Binding-site contacts:
Ligand atom C6 contacts residue NAG1 of chain 2.U at 4.0 Å.
Ligand atom C5 contacts residue SER392 of chain 2.A at 3.4 Å.
Ligand atom C2 contacts residue ASN390 of chain 2.A at 2.4 Å.
Ligand atom C2 contacts residue NAG1 of chain 2.U at 4.0 Å.
Ligand atom C8 contacts residue ASN390 of chain 2.A at 4.4 Å.
Ligand atom O3 contacts residue NAG1 of chain 2.U at 4.3 Å.
Ligand atom O7 contacts residue ASN390 of chain 2.A at 3.8 Å.
Ligand atom C3 contacts residue NAG1 of chain 2.U at 4.1 Å.
Ligand atom C1 contacts residue NAG1 of chain 2.U at 4.2 Å.
Ligand atom C3 contacts residue ASN390 of chain 2.A at 3.6 Å.
Ligand atom C4 contacts residue ASN390 of chain 2.A at 4.2 Å.
Ligand atom C1 contacts residue SER392 of chain 2.A at 3.4 Å.
Ligand atom C5 contacts residue ASN390 of chain 2.A at 3.6 Å.
Ligand atom O5 contacts residue SER392 of chain 2.A at 3.2 Å (h-bond).
Ligand atom C5 contacts residue NAG1 of chain 2.V at 4.4 Å.
Ligand atom C8 contacts residue NAG1 of chain 2.U at 3.4 Å.
Ligand atom C7 contacts residue NAG1 of chain 2.U at 3.6 Å.
Ligand atom C7 contacts residue ASN390 of chain 2.A at 3.4 Å.
Ligand atom O5 contacts residue ASN390 of chain 2.A at 2.4 Å (h-bond).
Ligand atom O5 contacts residue NAG1 of chain 2.U at 4.3 Å.
Ligand atom C1 contacts residue ASN390 of chain 2.A at 1.4 Å.
Ligand atom C8 contacts residue NAG1 of chain 2.V at 3.5 Å.
Ligand atom C6 contacts residue SER392 of chain 2.A at 3.9 Å.
Ligand atom N2 contacts residue ASN390 of chain 2.A at 2.8 Å (h-bond).
Ligand atom C7 contacts residue NAG1 of chain 2.V at 4.5 Å.
Ligand atom N2 contacts residue NAG1 of chain 2.U at 3.0 Å (h-bond).
Ligand atom O6 contacts residue NAG1 of chain 2.U at 4.4 Å.
Ligand atom C6 contacts residue NAG1 of chain 2.V at 3.8 Å.

Sequence of chain 2.A:
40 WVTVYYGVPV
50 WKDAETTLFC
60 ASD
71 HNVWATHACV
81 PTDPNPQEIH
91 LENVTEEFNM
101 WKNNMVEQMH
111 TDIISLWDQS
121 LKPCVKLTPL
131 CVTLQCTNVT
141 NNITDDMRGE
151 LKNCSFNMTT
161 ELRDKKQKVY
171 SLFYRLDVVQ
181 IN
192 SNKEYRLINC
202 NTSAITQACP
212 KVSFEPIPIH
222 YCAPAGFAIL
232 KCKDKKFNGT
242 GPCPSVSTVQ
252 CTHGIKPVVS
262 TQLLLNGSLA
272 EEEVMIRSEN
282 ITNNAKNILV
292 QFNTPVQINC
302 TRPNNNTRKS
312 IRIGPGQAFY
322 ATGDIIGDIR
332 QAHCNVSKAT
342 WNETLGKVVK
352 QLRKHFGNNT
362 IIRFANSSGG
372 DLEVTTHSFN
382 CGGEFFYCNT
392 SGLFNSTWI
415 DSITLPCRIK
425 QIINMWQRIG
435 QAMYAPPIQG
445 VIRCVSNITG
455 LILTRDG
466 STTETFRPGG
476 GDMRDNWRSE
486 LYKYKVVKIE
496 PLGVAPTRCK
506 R

A small-molecule ligand and the protein it binds are described below.
Small molecule (SMILES): CC(=O)N[C@H]1[C@H](O[C@H]2[C@H](O)[C@@H](NC(C)=O)CO[C@@H]2CO)O[C@H](CO)[C@@H](O)[C@@H]1O